Sequence of chain 3.S:
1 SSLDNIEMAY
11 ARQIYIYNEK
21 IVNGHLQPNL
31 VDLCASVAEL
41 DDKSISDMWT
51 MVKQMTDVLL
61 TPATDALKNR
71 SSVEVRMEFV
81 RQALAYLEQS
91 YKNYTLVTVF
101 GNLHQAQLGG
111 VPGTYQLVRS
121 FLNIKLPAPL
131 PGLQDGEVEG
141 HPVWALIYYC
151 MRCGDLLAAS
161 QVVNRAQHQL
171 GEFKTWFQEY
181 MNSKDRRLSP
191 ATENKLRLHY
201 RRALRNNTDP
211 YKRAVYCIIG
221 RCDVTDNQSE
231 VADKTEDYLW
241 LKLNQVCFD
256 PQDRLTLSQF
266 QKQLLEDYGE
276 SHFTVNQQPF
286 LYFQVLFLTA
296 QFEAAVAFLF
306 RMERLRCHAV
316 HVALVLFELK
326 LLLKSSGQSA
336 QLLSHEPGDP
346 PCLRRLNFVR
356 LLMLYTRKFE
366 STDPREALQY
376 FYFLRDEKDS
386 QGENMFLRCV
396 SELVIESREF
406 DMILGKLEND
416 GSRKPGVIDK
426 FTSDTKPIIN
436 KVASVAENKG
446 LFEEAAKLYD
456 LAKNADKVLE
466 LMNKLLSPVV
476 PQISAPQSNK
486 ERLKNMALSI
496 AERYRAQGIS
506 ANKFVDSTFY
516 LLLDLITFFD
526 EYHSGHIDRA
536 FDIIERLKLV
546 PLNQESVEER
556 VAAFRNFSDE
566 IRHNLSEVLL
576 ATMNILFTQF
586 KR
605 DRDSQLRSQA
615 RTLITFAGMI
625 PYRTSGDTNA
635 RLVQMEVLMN

A protein and the small-molecule ligand that binds it are described below.
Small molecule (SMILES): CC[C@H](C)[C@H](NC(=O)[C@H](CO)NC(=O)[C@H](CCCN=C(N)N)NC(=O)[C@@H](NC(=O)[C@@H]1CCCN1C(=O)[C@@H]1CCCN1C(=O)[C@H](C)N)C(C)C)C(=O)N[C@H](C=O)Cc1ccc(O)cc1

Binding-site contacts:
Ligand atom CD contacts residue HIS277 of chain 3.S at 3.9 Å.
Ligand atom CG contacts residue LYS234 of chain 3.S at 3.3 Å.
Ligand atom CG2 contacts residue LEU286 of chain 3.S at 3.7 Å (hydrophobic).
Ligand atom CG contacts residue TYR273 of chain 3.S at 3.6 Å (hydrophobic).
Ligand atom CG2 contacts residue HIS277 of chain 3.S at 3.3 Å.
Ligand atom CG2 contacts residue PHE278 of chain 3.S at 3.7 Å (hydrophobic).
Ligand atom C contacts residue THR235 of chain 3.S at 3.6 Å.
Ligand atom O contacts residue THR235 of chain 3.S at 3.1 Å (h-bond).
Ligand atom CG2 contacts residue GLU236 of chain 3.S at 3.3 Å.
Ligand atom CG1 contacts residue VAL280 of chain 3.S at 4.0 Å (hydrophobic).
Ligand atom C contacts residue THR235 of chain 3.S at 3.6 Å.
Ligand atom N contacts residue ASN227 of chain 3.S at 3.0 Å (h-bond).
Ligand atom O contacts residue ASN227 of chain 3.S at 3.6 Å.
Ligand atom N contacts residue THR235 of chain 3.S at 3.9 Å.
Ligand atom N contacts residue THR235 of chain 3.S at 3.5 Å (h-bond).
Ligand atom CD contacts residue TYR273 of chain 3.S at 3.3 Å (hydrophobic).
Ligand atom O contacts residue ASN281 of chain 3.S at 2.6 Å (h-bond).
Ligand atom CA contacts residue ASN227 of chain 3.S at 3.7 Å.
Ligand atom C contacts residue THR235 of chain 3.S at 3.6 Å.
Ligand atom C contacts residue ASN281 of chain 3.S at 3.8 Å.
Ligand atom O contacts residue TYR94 of chain 3.S at 2.9 Å.
Ligand atom C contacts residue TYR94 of chain 3.S at 4.0 Å (hydrophobic).
Ligand atom CB contacts residue TYR238 of chain 3.S at 3.6 Å (hydrophobic).
Ligand atom CD1 contacts residue TYR91 of chain 3.S at 3.9 Å (hydrophobic).
Ligand atom CB contacts residue LEU286 of chain 3.S at 3.9 Å (hydrophobic).
Ligand atom CA contacts residue THR235 of chain 3.S at 3.6 Å.
Ligand atom O contacts residue THR235 of chain 3.S at 3.0 Å (h-bond).
Ligand atom CD1 contacts residue TYR94 of chain 3.S at 3.5 Å (hydrophobic).
Ligand atom C contacts residue LEU286 of chain 3.S at 3.8 Å (hydrophobic).
Ligand atom O contacts residue HIS277 of chain 3.S at 3.4 Å.
Ligand atom CG contacts residue HIS277 of chain 3.S at 3.8 Å.
Ligand atom CG1 contacts residue TYR94 of chain 3.S at 3.8 Å (hydrophobic).
Ligand atom N contacts residue TYR273 of chain 3.S at 3.9 Å.
Ligand atom O contacts residue LYS234 of chain 3.S at 3.6 Å.
Ligand atom C contacts residue ASN227 of chain 3.S at 3.5 Å.
Ligand atom CG2 contacts residue ASN281 of chain 3.S at 3.6 Å.
Ligand atom CB contacts residue ASP233 of chain 3.S at 3.0 Å.
Ligand atom CB contacts residue HIS277 of chain 3.S at 3.7 Å.
Ligand atom CG contacts residue ASP233 of chain 3.S at 3.0 Å.
Ligand atom O contacts residue LEU286 of chain 3.S at 3.2 Å.